Binding-site contacts:
Ligand atom C1 contacts residue THR64 of chain 2.C at 4.1 Å.
Ligand atom C14 contacts residue TYR81 of chain 2.C at 3.6 Å (hydrophobic).
Ligand atom C4 contacts residue TRP66 of chain 2.C at 3.6 Å (hydrophobic).
Ligand atom C1 contacts residue VAL53 of chain 2.C at 4.4 Å (hydrophobic).
Ligand atom OC7 contacts residue ILE74 of chain 2.C at 3.9 Å.
Ligand atom C2 contacts residue TRP66 of chain 2.C at 4.0 Å (hydrophobic).
Ligand atom C8 contacts residue TRP78 of chain 2.C at 4.2 Å (hydrophobic).
Ligand atom C5 contacts residue PHE51 of chain 2.C at 3.9 Å (hydrophobic).
Ligand atom C1 contacts residue VAL65 of chain 2.C at 4.3 Å (hydrophobic).
Ligand atom OC1 contacts residue VAL53 of chain 2.C at 3.5 Å.
Ligand atom OC1 contacts residue VAL65 of chain 2.C at 4.3 Å.
Ligand atom OC7 contacts residue TRP78 of chain 2.C at 3.0 Å (h-bond).
Ligand atom C4 contacts residue ASP67 of chain 2.C at 3.8 Å.
Ligand atom C7 contacts residue ASP67 of chain 2.C at 4.1 Å.
Ligand atom C7 contacts residue TRP66 of chain 2.C at 4.0 Å (hydrophobic).
Ligand atom C6 contacts residue PHE51 of chain 2.C at 3.9 Å (hydrophobic).
Ligand atom O16 contacts residue TRP66 of chain 2.C at 3.9 Å.
Ligand atom C16 contacts residue TYR81 of chain 2.C at 4.0 Å (hydrophobic).
Ligand atom OC7 contacts residue PHE51 of chain 2.C at 4.2 Å.
Ligand atom OC4 contacts residue ASP67 of chain 2.C at 2.8 Å (salt-bridge).
Ligand atom C6 contacts residue ASP67 of chain 2.C at 3.6 Å.
Ligand atom C11 contacts residue TRP66 of chain 2.C at 4.4 Å (hydrophobic).
Ligand atom C10 contacts residue PHE51 of chain 2.C at 3.8 Å (hydrophobic).
Ligand atom C8 contacts residue TRP66 of chain 2.C at 4.4 Å (hydrophobic).
Ligand atom C13 contacts residue TYR81 of chain 2.C at 4.4 Å (hydrophobic).
Ligand atom C2 contacts residue VAL65 of chain 2.C at 3.6 Å (hydrophobic).
Ligand atom C7 contacts residue TRP78 of chain 2.C at 3.3 Å (hydrophobic).
Ligand atom C1 contacts residue TRP66 of chain 2.C at 4.3 Å (hydrophobic).
Ligand atom C7 contacts residue PHE51 of chain 2.C at 4.4 Å (hydrophobic).
Ligand atom C12 contacts residue TYR81 of chain 2.C at 3.9 Å (hydrophobic).
Ligand atom C2 contacts residue ASN52 of chain 2.C at 4.3 Å.
Ligand atom C9 contacts residue TRP66 of chain 2.C at 3.8 Å (hydrophobic).
Ligand atom OC4 contacts residue VAL65 of chain 2.C at 3.8 Å.
Ligand atom OC1 contacts residue ASN52 of chain 2.C at 4.3 Å.
Ligand atom C8 contacts residue PHE51 of chain 2.C at 4.0 Å (hydrophobic).
Ligand atom OC1 contacts residue THR64 of chain 2.C at 3.6 Å.
Ligand atom C11 contacts residue TYR81 of chain 2.C at 4.3 Å (hydrophobic).
Ligand atom OC7 contacts residue ASP67 of chain 2.C at 4.2 Å.
Ligand atom C3 contacts residue TRP66 of chain 2.C at 3.3 Å (hydrophobic).
Ligand atom OC4 contacts residue TRP66 of chain 2.C at 3.7 Å.

Sequence of chain 2.C:
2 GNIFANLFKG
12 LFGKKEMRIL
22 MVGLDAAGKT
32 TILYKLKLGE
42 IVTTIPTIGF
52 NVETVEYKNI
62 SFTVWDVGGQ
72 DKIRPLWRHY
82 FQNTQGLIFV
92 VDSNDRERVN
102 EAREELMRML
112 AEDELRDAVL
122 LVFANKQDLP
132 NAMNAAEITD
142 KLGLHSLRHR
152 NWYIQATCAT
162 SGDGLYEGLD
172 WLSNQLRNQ

A small-molecule ligand and the protein it binds are described below.
Small molecule (SMILES): C[C@H]1CCC/C=C/[C@@H]2C[C@H](O)C[C@H]2[C@H](O)/C=C/C(=O)O1